Binding-site contacts:
Ligand atom C19 contacts residue VAL180 of chain 1.G at 3.6 Å (hydrophobic).
Ligand atom C9 contacts residue PHE394 of chain 1.G at 3.3 Å (hydrophobic).
Ligand atom C18 contacts residue TRP397 of chain 1.G at 3.7 Å (hydrophobic).
Ligand atom O1 contacts residue THR178 of chain 1.G at 3.5 Å (h-bond).
Ligand atom C22 contacts residue ASN100 of chain 1.G at 3.7 Å.
Ligand atom C9 contacts residue VAL180 of chain 1.G at 3.8 Å (hydrophobic).
Ligand atom C19 contacts residue TRP397 of chain 1.G at 3.6 Å (hydrophobic).
Ligand atom O2 contacts residue VAL179 of chain 1.G at 2.9 Å (h-bond).
Ligand atom O7 contacts residue TRP397 of chain 1.G at 3.3 Å.
Ligand atom C32 contacts residue PHE394 of chain 1.G at 3.6 Å (hydrophobic).
Ligand atom O6 contacts residue THR178 of chain 1.G at 2.9 Å (h-bond).
Ligand atom C7 contacts residue PHE394 of chain 1.G at 3.4 Å (hydrophobic).
Ligand atom O2 contacts residue VAL180 of chain 1.G at 3.7 Å.
Ligand atom C23 contacts residue TRP397 of chain 1.G at 3.5 Å (hydrophobic).
Ligand atom O4 contacts residue ASN99 of chain 1.G at 3.2 Å (h-bond).
Ligand atom C27 contacts residue ASN100 of chain 1.G at 3.7 Å.
Ligand atom C49 contacts residue ASN258 of chain 1.H at 3.3 Å.
Ligand atom C35 contacts residue MET313 of chain 1.H at 3.4 Å (hydrophobic).
Ligand atom C20 contacts residue ASN99 of chain 1.G at 3.2 Å.
Ligand atom C16 contacts residue THR257 of chain 1.H at 3.6 Å.
Ligand atom C3 contacts residue ASN258 of chain 1.H at 3.8 Å.
Ligand atom C19 contacts residue PHE394 of chain 1.G at 3.5 Å (hydrophobic).
Ligand atom C33 contacts residue PHE394 of chain 1.G at 3.7 Å (hydrophobic).
Ligand atom C33 contacts residue ASN258 of chain 1.H at 3.3 Å.
Ligand atom C49 contacts residue THR257 of chain 1.H at 3.6 Å.
Ligand atom C20 contacts residue ASN100 of chain 1.G at 3.7 Å.
Ligand atom C34 contacts residue ASN258 of chain 1.H at 3.3 Å.
Ligand atom C34 contacts residue THR257 of chain 1.H at 3.5 Å.
Ligand atom C33 contacts residue THR257 of chain 1.H at 3.5 Å.
Ligand atom C23 contacts residue ASN100 of chain 1.G at 3.6 Å.
Ligand atom O5 contacts residue THR257 of chain 1.H at 3.4 Å.
Ligand atom N1 contacts residue ASN258 of chain 1.H at 3.6 Å (h-bond).
Ligand atom O7 contacts residue ASN100 of chain 1.G at 3.5 Å.
Ligand atom O8 contacts residue PHE394 of chain 1.G at 3.8 Å.
Ligand atom C21 contacts residue ASN100 of chain 1.G at 3.7 Å.
Ligand atom O8 contacts residue PRO261 of chain 1.H at 3.8 Å.
Ligand atom C2 contacts residue ASN258 of chain 1.H at 3.5 Å.
Ligand atom O2 contacts residue THR178 of chain 1.G at 3.3 Å.
Ligand atom CL1 contacts residue CYS347 of chain 1.H at 3.3 Å.
Ligand atom C8 contacts residue VAL180 of chain 1.G at 3.6 Å (hydrophobic).

Sequence of chain 1.G:
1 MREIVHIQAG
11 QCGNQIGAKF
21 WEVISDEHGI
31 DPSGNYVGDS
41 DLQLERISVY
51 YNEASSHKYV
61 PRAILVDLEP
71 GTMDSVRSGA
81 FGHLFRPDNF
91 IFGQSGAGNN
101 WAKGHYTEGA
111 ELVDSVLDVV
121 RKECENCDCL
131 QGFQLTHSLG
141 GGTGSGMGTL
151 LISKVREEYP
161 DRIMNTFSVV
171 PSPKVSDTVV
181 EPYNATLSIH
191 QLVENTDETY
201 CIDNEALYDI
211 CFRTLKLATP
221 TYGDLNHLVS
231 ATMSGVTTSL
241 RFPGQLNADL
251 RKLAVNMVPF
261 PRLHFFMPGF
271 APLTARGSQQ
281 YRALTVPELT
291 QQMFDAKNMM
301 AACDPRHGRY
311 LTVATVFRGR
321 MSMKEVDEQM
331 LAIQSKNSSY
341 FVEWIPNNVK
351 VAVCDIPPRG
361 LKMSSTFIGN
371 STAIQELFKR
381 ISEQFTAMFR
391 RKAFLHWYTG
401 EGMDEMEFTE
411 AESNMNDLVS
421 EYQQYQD

A protein and the small-molecule ligand that binds it are described below.
Small molecule (SMILES): COc1ccc(C[C@@H]2NC(=O)/C=C/C[C@@H]([C@H](C)[C@H]3O[C@@H]3c3ccccc3)OC(=O)[C@H](CC(C)C)OC(=O)[C@H](C)CNC2=O)cc1Cl

Sequence of chain 1.H:
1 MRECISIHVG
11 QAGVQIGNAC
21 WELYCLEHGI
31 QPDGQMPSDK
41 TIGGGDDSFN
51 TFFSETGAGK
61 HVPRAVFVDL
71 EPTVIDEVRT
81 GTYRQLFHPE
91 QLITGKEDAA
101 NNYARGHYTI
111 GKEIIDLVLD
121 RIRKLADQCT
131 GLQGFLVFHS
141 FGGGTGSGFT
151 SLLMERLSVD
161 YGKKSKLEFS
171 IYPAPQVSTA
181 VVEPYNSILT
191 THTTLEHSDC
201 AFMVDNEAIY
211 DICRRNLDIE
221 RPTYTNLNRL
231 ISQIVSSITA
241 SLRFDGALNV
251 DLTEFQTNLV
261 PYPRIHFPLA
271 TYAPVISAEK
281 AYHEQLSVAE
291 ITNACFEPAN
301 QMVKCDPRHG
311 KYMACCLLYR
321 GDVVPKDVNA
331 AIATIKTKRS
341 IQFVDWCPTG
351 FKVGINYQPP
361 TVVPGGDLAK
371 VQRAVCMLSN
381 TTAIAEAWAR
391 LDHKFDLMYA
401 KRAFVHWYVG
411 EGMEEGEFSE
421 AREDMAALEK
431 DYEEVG